Sequence of chain 1.D:
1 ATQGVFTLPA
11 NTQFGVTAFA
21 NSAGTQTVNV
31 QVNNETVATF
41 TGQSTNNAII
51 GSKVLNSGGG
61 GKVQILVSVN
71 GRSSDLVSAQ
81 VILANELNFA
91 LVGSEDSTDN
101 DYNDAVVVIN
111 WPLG

Binding-site contacts:
Ligand atom O2 contacts residue SER22 of chain 1.C at 3.4 Å.
Ligand atom C3 contacts residue CA1 of chain 1.N at 3.4 Å.
Ligand atom O2 contacts residue GLY114 of chain 1.D at 2.5 Å (h-bond).
Ligand atom O4 contacts residue ASP104 of chain 1.C at 3.3 Å (salt-bridge).
Ligand atom C1 contacts residue ALA23 of chain 1.C at 3.8 Å (hydrophobic).
Ligand atom C4 contacts residue CA1 of chain 1.N at 3.3 Å.
Ligand atom O4 contacts residue ASP96 of chain 1.C at 2.6 Å (salt-bridge).
Ligand atom O6 contacts residue ALA23 of chain 1.C at 3.8 Å.
Ligand atom C5 contacts residue ASP96 of chain 1.C at 3.9 Å.
Ligand atom C4 contacts residue SER22 of chain 1.C at 3.8 Å.
Ligand atom C3 contacts residue ASP99 of chain 1.C at 3.2 Å.
Ligand atom O3 contacts residue CA1 of chain 1.O at 2.4 Å.
Ligand atom O2 contacts residue ASP104 of chain 1.C at 3.8 Å.
Ligand atom C6 contacts residue SER22 of chain 1.C at 3.3 Å.
Ligand atom O3 contacts residue CA1 of chain 1.N at 2.5 Å.
Ligand atom O5 contacts residue ALA23 of chain 1.C at 3.0 Å (h-bond).
Ligand atom C6 contacts residue ALA23 of chain 1.C at 4.1 Å (hydrophobic).
Ligand atom O4 contacts residue SER97 of chain 1.C at 3.4 Å.
Ligand atom C3 contacts residue ASP104 of chain 1.C at 3.7 Å.
Ligand atom C5 contacts residue ALA23 of chain 1.C at 4.1 Å (hydrophobic).
Ligand atom C2 contacts residue GLY114 of chain 1.D at 3.4 Å.
Ligand atom O2 contacts residue CA1 of chain 1.O at 2.5 Å.
Ligand atom C5 contacts residue SER22 of chain 1.C at 3.7 Å.
Ligand atom O4 contacts residue GLU95 of chain 1.C at 3.3 Å (salt-bridge).
Ligand atom C3 contacts residue CA1 of chain 1.O at 3.4 Å.
Ligand atom C2 contacts residue ASP99 of chain 1.C at 4.0 Å.
Ligand atom O3 contacts residue ASP101 of chain 1.C at 2.9 Å (salt-bridge).
Ligand atom C4 contacts residue CA1 of chain 1.O at 3.9 Å.
Ligand atom C2 contacts residue CA1 of chain 1.O at 3.4 Å.
Ligand atom C4 contacts residue ASP104 of chain 1.C at 3.3 Å.
Ligand atom O4 contacts residue ASP99 of chain 1.C at 3.6 Å.
Ligand atom O4 contacts residue CA1 of chain 1.N at 2.5 Å.
Ligand atom C6 contacts residue ASP96 of chain 1.C at 3.2 Å.
Ligand atom C1 contacts residue GLY114 of chain 1.D at 4.0 Å.
Ligand atom O1 contacts residue ALA23 of chain 1.C at 3.5 Å.
Ligand atom C4 contacts residue ASP96 of chain 1.C at 3.4 Å.
Ligand atom O5 contacts residue SER22 of chain 1.C at 3.7 Å.
Ligand atom O3 contacts residue ASP99 of chain 1.C at 2.6 Å (salt-bridge).
Ligand atom O3 contacts residue ASP104 of chain 1.C at 3.0 Å (salt-bridge).
Ligand atom O2 contacts residue ASN21 of chain 1.C at 3.0 Å (h-bond).

Sequence of chain 1.C:
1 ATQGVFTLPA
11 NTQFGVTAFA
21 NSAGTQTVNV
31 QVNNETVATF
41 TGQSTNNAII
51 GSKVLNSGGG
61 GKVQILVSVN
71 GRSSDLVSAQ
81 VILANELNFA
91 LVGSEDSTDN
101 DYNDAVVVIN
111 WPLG

A small-molecule ligand and the protein it binds are described below.
Small molecule (SMILES): OC[C@H]1O[C@H](O[C@@H]2[C@H](O)[C@@H](O)O[C@H](CO)[C@H]2O)[C@@H](O)[C@@H](O)[C@@H]1O